Binding-site contacts:
Ligand atom O7 contacts residue LEU289 of chain 2.A at 3.9 Å.
Ligand atom N2 contacts residue ASN298 of chain 2.A at 2.9 Å (h-bond).
Ligand atom C5 contacts residue ASN298 of chain 2.A at 3.7 Å.
Ligand atom C4 contacts residue ASN298 of chain 2.A at 4.3 Å.
Ligand atom C1 contacts residue ASN298 of chain 2.A at 1.5 Å.
Ligand atom O7 contacts residue ASN298 of chain 2.A at 3.4 Å (h-bond).
Ligand atom C8 contacts residue ASN298 of chain 2.A at 4.4 Å.
Ligand atom C3 contacts residue ASN298 of chain 2.A at 3.9 Å.
Ligand atom C2 contacts residue ASN298 of chain 2.A at 2.5 Å.
Ligand atom O5 contacts residue ASN298 of chain 2.A at 2.5 Å (h-bond).
Ligand atom C7 contacts residue ASN298 of chain 2.A at 3.3 Å.

Sequence of chain 2.A:
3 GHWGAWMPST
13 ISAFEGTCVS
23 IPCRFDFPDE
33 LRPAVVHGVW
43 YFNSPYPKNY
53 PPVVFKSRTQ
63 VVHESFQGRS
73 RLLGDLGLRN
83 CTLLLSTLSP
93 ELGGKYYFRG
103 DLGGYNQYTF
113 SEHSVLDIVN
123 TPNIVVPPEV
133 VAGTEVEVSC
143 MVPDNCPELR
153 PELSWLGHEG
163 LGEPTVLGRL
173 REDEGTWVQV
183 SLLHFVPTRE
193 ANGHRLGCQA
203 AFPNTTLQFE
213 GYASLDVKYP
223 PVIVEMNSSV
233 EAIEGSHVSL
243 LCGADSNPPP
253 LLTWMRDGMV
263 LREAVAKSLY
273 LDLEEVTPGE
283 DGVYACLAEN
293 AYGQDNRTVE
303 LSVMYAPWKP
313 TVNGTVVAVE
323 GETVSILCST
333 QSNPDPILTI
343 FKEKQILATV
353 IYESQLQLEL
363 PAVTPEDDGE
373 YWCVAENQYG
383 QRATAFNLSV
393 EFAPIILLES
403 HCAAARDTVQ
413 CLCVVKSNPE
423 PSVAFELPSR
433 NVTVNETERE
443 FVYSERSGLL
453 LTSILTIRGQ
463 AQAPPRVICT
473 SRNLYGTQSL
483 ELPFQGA

The small molecule below binds the protein below.
Small molecule (SMILES): CC(=O)N[C@@H]1[C@@H](O)[C@H](O)[C@@H](CO)O[C@H]1O